Sequence of chain 1.A:
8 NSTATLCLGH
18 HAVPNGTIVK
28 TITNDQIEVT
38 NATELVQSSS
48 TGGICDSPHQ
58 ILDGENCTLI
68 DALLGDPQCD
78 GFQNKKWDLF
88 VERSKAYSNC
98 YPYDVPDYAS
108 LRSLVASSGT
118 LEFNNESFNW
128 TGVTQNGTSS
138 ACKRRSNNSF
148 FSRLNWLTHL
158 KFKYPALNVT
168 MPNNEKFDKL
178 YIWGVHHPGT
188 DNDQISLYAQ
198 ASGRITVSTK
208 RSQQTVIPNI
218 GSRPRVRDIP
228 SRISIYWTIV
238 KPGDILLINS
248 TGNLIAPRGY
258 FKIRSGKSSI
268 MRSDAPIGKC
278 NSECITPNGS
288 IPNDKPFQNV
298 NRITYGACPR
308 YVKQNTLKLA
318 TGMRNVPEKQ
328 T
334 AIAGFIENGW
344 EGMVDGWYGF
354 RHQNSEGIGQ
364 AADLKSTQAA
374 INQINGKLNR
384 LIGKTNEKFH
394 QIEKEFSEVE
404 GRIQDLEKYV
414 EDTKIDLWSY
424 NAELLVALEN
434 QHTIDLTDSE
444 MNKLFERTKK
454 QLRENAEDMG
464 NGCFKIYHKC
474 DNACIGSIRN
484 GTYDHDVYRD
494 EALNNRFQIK

Sequence of chain 2.A:
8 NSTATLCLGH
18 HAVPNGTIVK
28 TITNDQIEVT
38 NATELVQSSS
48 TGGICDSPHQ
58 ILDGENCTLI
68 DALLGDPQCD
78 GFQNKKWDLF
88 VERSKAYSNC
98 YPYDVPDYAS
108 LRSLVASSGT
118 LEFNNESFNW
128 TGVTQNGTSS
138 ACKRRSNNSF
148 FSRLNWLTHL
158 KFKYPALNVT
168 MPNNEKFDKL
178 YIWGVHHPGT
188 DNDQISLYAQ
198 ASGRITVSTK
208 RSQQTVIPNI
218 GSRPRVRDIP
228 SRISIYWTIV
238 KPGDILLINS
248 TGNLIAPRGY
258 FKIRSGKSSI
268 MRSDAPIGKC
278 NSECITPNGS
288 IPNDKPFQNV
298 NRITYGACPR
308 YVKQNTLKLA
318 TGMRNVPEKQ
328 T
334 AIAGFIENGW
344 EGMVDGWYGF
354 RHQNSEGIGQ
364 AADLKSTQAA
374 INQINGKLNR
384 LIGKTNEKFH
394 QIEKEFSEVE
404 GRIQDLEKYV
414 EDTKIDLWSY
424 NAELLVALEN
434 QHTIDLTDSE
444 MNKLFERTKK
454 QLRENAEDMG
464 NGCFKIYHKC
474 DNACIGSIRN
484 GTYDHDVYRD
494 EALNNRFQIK

Binding-site contacts:
Ligand atom O3 contacts residue SER219 of chain 1.A at 4.2 Å.
Ligand atom C7 contacts residue ASN165 of chain 2.A at 3.6 Å.
Ligand atom N2 contacts residue ASN165 of chain 2.A at 3.1 Å (h-bond).
Ligand atom O7 contacts residue ASN165 of chain 2.A at 3.8 Å.
Ligand atom C5 contacts residue LEU244 of chain 2.A at 4.2 Å (hydrophobic).
Ligand atom O5 contacts residue ARG222 of chain 1.A at 4.4 Å.
Ligand atom C8 contacts residue ARG222 of chain 1.A at 4.3 Å.
Ligand atom O7 contacts residue NAG1 of chain 2.D at 3.3 Å (h-bond).
Ligand atom C3 contacts residue ASN165 of chain 2.A at 3.9 Å.
Ligand atom C6 contacts residue ARG222 of chain 1.A at 4.4 Å.
Ligand atom C2 contacts residue SER219 of chain 1.A at 4.1 Å.
Ligand atom O3 contacts residue ARG222 of chain 1.A at 3.7 Å.
Ligand atom C1 contacts residue ASN165 of chain 2.A at 1.4 Å.
Ligand atom N2 contacts residue SER219 of chain 1.A at 3.1 Å (h-bond).
Ligand atom C8 contacts residue SER219 of chain 1.A at 3.6 Å.
Ligand atom O7 contacts residue PRO221 of chain 1.A at 3.5 Å.
Ligand atom O5 contacts residue LEU244 of chain 2.A at 4.1 Å.
Ligand atom C8 contacts residue ILE242 of chain 2.A at 3.7 Å (hydrophobic).
Ligand atom C4 contacts residue ASN165 of chain 2.A at 4.2 Å.
Ligand atom C7 contacts residue SER219 of chain 1.A at 3.8 Å.
Ligand atom O7 contacts residue ARG222 of chain 1.A at 2.9 Å (salt-bridge).
Ligand atom C7 contacts residue NAG1 of chain 2.D at 3.3 Å.
Ligand atom O3 contacts residue ASP225 of chain 1.A at 3.7 Å.
Ligand atom C8 contacts residue NAG2 of chain 2.D at 4.0 Å.
Ligand atom O5 contacts residue ASN165 of chain 2.A at 2.3 Å (h-bond).
Ligand atom C4 contacts residue ARG222 of chain 1.A at 4.2 Å.
Ligand atom C7 contacts residue ARG222 of chain 1.A at 3.9 Å.
Ligand atom N2 contacts residue NAG1 of chain 2.D at 4.0 Å.
Ligand atom C3 contacts residue SER219 of chain 1.A at 4.0 Å.
Ligand atom C5 contacts residue ASN165 of chain 2.A at 3.6 Å.
Ligand atom C7 contacts residue PRO221 of chain 1.A at 4.2 Å (hydrophobic).
Ligand atom C8 contacts residue NAG1 of chain 2.D at 3.5 Å.
Ligand atom O7 contacts residue ARG220 of chain 1.A at 4.1 Å.
Ligand atom O3 contacts residue ARG222 of chain 1.A at 4.5 Å.
Ligand atom C2 contacts residue ASN165 of chain 2.A at 2.6 Å.
Ligand atom C8 contacts residue PRO221 of chain 1.A at 4.1 Å (hydrophobic).
Ligand atom C3 contacts residue ARG222 of chain 1.A at 4.3 Å.
Ligand atom C2 contacts residue ARG222 of chain 1.A at 4.2 Å.
Ligand atom C1 contacts residue ARG222 of chain 1.A at 4.4 Å.
Ligand atom O6 contacts residue ARG222 of chain 1.A at 3.1 Å (salt-bridge).

A protein and the small-molecule ligand that binds it are described below.
Small molecule (SMILES): CC(=O)N[C@H]1[C@H](O[C@H]2[C@H](O)[C@@H](NC(C)=O)CO[C@@H]2CO)O[C@H](CO)[C@@H](O[C@H]2O[C@H](CO)[C@@H](O)[C@H](O)[C@@H]2O)[C@@H]1O